Sequence of chain 1.A:
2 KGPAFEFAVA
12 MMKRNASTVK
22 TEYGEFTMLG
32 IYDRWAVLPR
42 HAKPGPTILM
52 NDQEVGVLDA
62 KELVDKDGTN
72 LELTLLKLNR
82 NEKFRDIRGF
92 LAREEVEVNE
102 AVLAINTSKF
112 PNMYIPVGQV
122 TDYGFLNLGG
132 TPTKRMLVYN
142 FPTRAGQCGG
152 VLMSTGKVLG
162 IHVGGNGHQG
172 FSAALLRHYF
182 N

Binding-site contacts:
Ligand atom C27 contacts residue HIS42 of chain 1.A at 3.4 Å.
Ligand atom O26 contacts residue GLY165 of chain 1.A at 3.0 Å.
Ligand atom C28 contacts residue HIS42 of chain 1.A at 3.4 Å.
Ligand atom C29 contacts residue GLU73 of chain 1.A at 3.6 Å.
Ligand atom O22 contacts residue GLY130 of chain 1.A at 2.9 Å (h-bond).
Ligand atom C20 contacts residue GLN170 of chain 1.A at 3.5 Å.
Ligand atom N35 contacts residue THR144 of chain 1.A at 2.9 Å (h-bond).
Ligand atom C34 contacts residue GLY166 of chain 1.A at 3.5 Å.
Ligand atom O18 contacts residue ASN167 of chain 1.A at 3.7 Å.
Ligand atom C05 contacts residue HIS42 of chain 1.A at 3.4 Å.
Ligand atom C29 contacts residue EDO1 of chain 1.F at 3.5 Å.
Ligand atom O22 contacts residue LEU129 of chain 1.A at 3.7 Å.
Ligand atom C36 contacts residue GLY166 of chain 1.A at 3.6 Å.
Ligand atom C07 contacts residue CYS149 of chain 1.A at 2.7 Å (hydrophobic).
Ligand atom N08 contacts residue CYS149 of chain 1.A at 2.9 Å (h-bond).
Ligand atom N35 contacts residue GLY166 of chain 1.A at 3.5 Å (h-bond).
Ligand atom C06 contacts residue CYS149 of chain 1.A at 1.8 Å (hydrophobic).
Ligand atom C24 contacts residue GLY130 of chain 1.A at 3.5 Å.
Ligand atom C29 contacts residue HIS42 of chain 1.A at 3.7 Å.
Ligand atom N08 contacts residue VAL164 of chain 1.A at 3.2 Å (h-bond).
Ligand atom O37 contacts residue HIS163 of chain 1.A at 2.8 Å (h-bond).
Ligand atom N14 contacts residue GLY166 of chain 1.A at 3.2 Å (h-bond).
Ligand atom O37 contacts residue THR144 of chain 1.A at 3.5 Å.
Ligand atom O37 contacts residue GLY165 of chain 1.A at 3.3 Å (h-bond).
Ligand atom O26 contacts residue LEU129 of chain 1.A at 3.7 Å.
Ligand atom C27 contacts residue EDO1 of chain 1.F at 3.2 Å.
Ligand atom O38 contacts residue ALA146 of chain 1.A at 3.5 Å.
Ligand atom C25 contacts residue EDO1 of chain 1.F at 3.2 Å.
Ligand atom C23 contacts residue GLY130 of chain 1.A at 3.6 Å.
Ligand atom O37 contacts residue GLY166 of chain 1.A at 3.5 Å (h-bond).
Ligand atom N17 contacts residue ASN167 of chain 1.A at 3.5 Å.
Ligand atom C10 contacts residue VAL164 of chain 1.A at 3.5 Å (hydrophobic).
Ligand atom N17 contacts residue GLY166 of chain 1.A at 3.2 Å.
Ligand atom C05 contacts residue CYS149 of chain 1.A at 2.8 Å (hydrophobic).
Ligand atom C15 contacts residue LEU129 of chain 1.A at 3.7 Å (hydrophobic).
Ligand atom C31 contacts residue CYS149 of chain 1.A at 3.2 Å (hydrophobic).
Ligand atom O38 contacts residue GLY147 of chain 1.A at 2.8 Å (h-bond).
Ligand atom O26 contacts residue GLY166 of chain 1.A at 3.0 Å (h-bond).
Ligand atom C28 contacts residue EDO1 of chain 1.F at 3.1 Å.
Ligand atom O18 contacts residue PHE172 of chain 1.A at 3.5 Å.

This protein binds this small molecule.
Small molecule (SMILES): C#CC[C@@H](C(=O)N[C@H](CCC(=O)OCC)C[C@@H]1CCNC1=O)n1cccc(NC(=O)c2cc(C)on2)c1=O